Sequence of chain 1.H:
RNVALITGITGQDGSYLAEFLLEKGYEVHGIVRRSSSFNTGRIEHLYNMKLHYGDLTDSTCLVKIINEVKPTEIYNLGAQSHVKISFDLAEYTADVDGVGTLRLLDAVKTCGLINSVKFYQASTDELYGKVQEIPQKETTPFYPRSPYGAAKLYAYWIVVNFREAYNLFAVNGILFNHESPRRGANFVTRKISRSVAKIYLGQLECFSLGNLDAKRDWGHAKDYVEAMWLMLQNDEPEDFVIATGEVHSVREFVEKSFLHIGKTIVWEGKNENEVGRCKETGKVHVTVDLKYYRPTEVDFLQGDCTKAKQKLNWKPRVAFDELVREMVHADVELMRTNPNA

This protein binds this small molecule.
Small molecule (SMILES): Nc1nc2c(ncn2[C@@H]2O[C@H](CO[P](=O)(O)O[P](=O)(O)O[C@H]3O[C@H](CO)[C@@H](O)[C@H](O)[C@@H]3O)[C@@H](O)[C@H]2O)c(=O)[nH]1

Binding-site contacts:
Ligand atom O1A contacts residue PHE198 of chain 1.H at 3.6 Å.
Ligand atom C8 contacts residue ASN222 of chain 1.H at 3.2 Å.
Ligand atom C3' contacts residue GLU308 of chain 1.H at 3.2 Å.
Ligand atom N3 contacts residue ARG305 of chain 1.H at 3.4 Å (salt-bridge).
Ligand atom O2' contacts residue ARG305 of chain 1.H at 3.4 Å (salt-bridge).
Ligand atom O6 contacts residue LEU220 of chain 1.H at 3.4 Å.
Ligand atom O3' contacts residue ALA225 of chain 1.H at 3.4 Å.
Ligand atom O2A contacts residue ARG305 of chain 1.H at 2.7 Å (salt-bridge).
Ligand atom O41 contacts residue TYR159 of chain 1.H at 2.1 Å (h-bond).
Ligand atom O6A contacts residue ASN188 of chain 1.H at 3.3 Å (h-bond).
Ligand atom O2B contacts residue VAL94 of chain 1.H at 3.4 Å.
Ligand atom O41 contacts residue NAP1 of chain 1.Z at 2.8 Å (h-bond).
Ligand atom N3 contacts residue VAL199 of chain 1.H at 3.5 Å.
Ligand atom C5 contacts residue VAL199 of chain 1.H at 3.5 Å (hydrophobic).
Ligand atom N9 contacts residue VAL199 of chain 1.H at 3.4 Å.
Ligand atom O1A contacts residue VAL199 of chain 1.H at 3.1 Å (h-bond).
Ligand atom O6A contacts residue ASP136 of chain 1.H at 2.6 Å (salt-bridge).
Ligand atom O31 contacts residue SER92 of chain 1.H at 3.1 Å (h-bond).
Ligand atom O3' contacts residue GLU308 of chain 1.H at 2.3 Å (salt-bridge).
Ligand atom O2' contacts residue GLU308 of chain 1.H at 2.9 Å (salt-bridge).
Ligand atom O4' contacts residue VAL199 of chain 1.H at 3.5 Å.
Ligand atom O41 contacts residue THR135 of chain 1.H at 3.2 Å.
Ligand atom C3' contacts residue ARG227 of chain 1.H at 3.5 Å.
Ligand atom C41 contacts residue TYR159 of chain 1.H at 3.5 Å (hydrophobic).
Ligand atom O2B contacts residue ARG305 of chain 1.H at 2.6 Å (salt-bridge).
Ligand atom O3B contacts residue ARG227 of chain 1.H at 3.1 Å (salt-bridge).
Ligand atom C21 contacts residue ARG194 of chain 1.H at 3.3 Å.
Ligand atom C41 contacts residue NAP1 of chain 1.Z at 3.0 Å.
Ligand atom O6 contacts residue LYS202 of chain 1.H at 2.9 Å (salt-bridge).
Ligand atom O3' contacts residue ARG227 of chain 1.H at 2.9 Å (salt-bridge).
Ligand atom C31 contacts residue SER92 of chain 1.H at 3.4 Å.
Ligand atom N2 contacts residue ASN197 of chain 1.H at 2.9 Å (h-bond).
Ligand atom O6 contacts residue TYR303 of chain 1.H at 3.4 Å.
Ligand atom C4 contacts residue VAL199 of chain 1.H at 3.2 Å (hydrophobic).
Ligand atom O21 contacts residue ARG194 of chain 1.H at 2.4 Å (salt-bridge).
Ligand atom N2 contacts residue ARG305 of chain 1.H at 3.3 Å (salt-bridge).
Ligand atom C11 contacts residue ASN188 of chain 1.H at 3.5 Å.
Ligand atom O5' contacts residue ARG305 of chain 1.H at 3.5 Å (salt-bridge).
Ligand atom N7 contacts residue GLY221 of chain 1.H at 2.7 Å (h-bond).
Ligand atom O3B contacts residue ASN188 of chain 1.H at 3.1 Å (h-bond).